Sequence of chain 1.L:
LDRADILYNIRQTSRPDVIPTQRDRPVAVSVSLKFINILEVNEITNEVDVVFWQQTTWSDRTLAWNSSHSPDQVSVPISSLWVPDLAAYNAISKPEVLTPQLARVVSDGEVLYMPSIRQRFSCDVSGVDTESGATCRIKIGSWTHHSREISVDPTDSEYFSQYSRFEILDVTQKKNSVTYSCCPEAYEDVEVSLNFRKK

The protein below binds the small molecule below.
Small molecule (SMILES): C[C@H](CCOC(=O)N(C)C)N(C)C

Sequence of chain 1.K:
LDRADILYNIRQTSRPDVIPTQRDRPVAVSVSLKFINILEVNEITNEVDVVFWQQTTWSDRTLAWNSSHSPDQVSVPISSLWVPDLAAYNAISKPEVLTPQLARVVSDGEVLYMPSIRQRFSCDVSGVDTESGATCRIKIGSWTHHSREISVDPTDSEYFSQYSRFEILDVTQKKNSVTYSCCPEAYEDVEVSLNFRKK

Binding-site contacts:
Ligand atom C2 contacts residue TRP143 of chain 1.K at 3.2 Å (hydrophobic).
Ligand atom C4 contacts residue CYS187 of chain 1.K at 4.1 Å (hydrophobic).
Ligand atom C9 contacts residue TRP143 of chain 1.K at 3.4 Å (hydrophobic).
Ligand atom C4 contacts residue TYR185 of chain 1.K at 4.0 Å (hydrophobic).
Ligand atom C12 contacts residue LEU112 of chain 1.L at 4.0 Å (hydrophobic).
Ligand atom O6 contacts residue TRP143 of chain 1.K at 3.8 Å.
Ligand atom O3 contacts residue TRP143 of chain 1.K at 2.9 Å (h-bond).
Ligand atom O6 contacts residue THR144 of chain 1.K at 3.8 Å.
Ligand atom C9 contacts residue MET114 of chain 1.L at 4.1 Å (hydrophobic).
Ligand atom C10 contacts residue TRP143 of chain 1.K at 3.3 Å (hydrophobic).
Ligand atom C7 contacts residue TYR89 of chain 1.K at 4.3 Å (hydrophobic).
Ligand atom C10 contacts residue SER142 of chain 1.K at 3.4 Å.
Ligand atom C13 contacts residue CYS188 of chain 1.K at 3.9 Å (hydrophobic).
Ligand atom C9 contacts residue THR144 of chain 1.K at 4.0 Å.
Ligand atom O6 contacts residue MET114 of chain 1.L at 3.5 Å.
Ligand atom C10 contacts residue TYR192 of chain 1.K at 3.9 Å (hydrophobic).
Ligand atom C11 contacts residue TRP143 of chain 1.K at 4.0 Å (hydrophobic).
Ligand atom C13 contacts residue TRP143 of chain 1.K at 3.6 Å (hydrophobic).
Ligand atom C11 contacts residue TYR185 of chain 1.K at 4.2 Å (hydrophobic).
Ligand atom C12 contacts residue THR144 of chain 1.K at 3.8 Å.
Ligand atom C12 contacts residue ARG104 of chain 1.L at 3.4 Å.
Ligand atom N1 contacts residue TRP143 of chain 1.K at 2.9 Å (h-bond).
Ligand atom C13 contacts residue TYR192 of chain 1.K at 3.2 Å (hydrophobic).
Ligand atom N1 contacts residue TYR192 of chain 1.K at 4.3 Å.
Ligand atom C4 contacts residue TRP143 of chain 1.K at 3.9 Å (hydrophobic).
Ligand atom C8 contacts residue TRP143 of chain 1.K at 3.7 Å (hydrophobic).
Ligand atom C4 contacts residue TYR192 of chain 1.K at 3.8 Å (hydrophobic).
Ligand atom O3 contacts residue MET114 of chain 1.L at 4.4 Å.
Ligand atom N5 contacts residue TRP143 of chain 1.K at 3.7 Å.
Ligand atom C7 contacts residue TRP143 of chain 1.K at 3.6 Å (hydrophobic).
Ligand atom N1 contacts residue TYR89 of chain 1.K at 4.1 Å.
Ligand atom C11 contacts residue TYR89 of chain 1.K at 3.7 Å (hydrophobic).
Ligand atom N5 contacts residue THR144 of chain 1.K at 4.0 Å.
Ligand atom C11 contacts residue TRP53 of chain 1.L at 3.8 Å (hydrophobic).
Ligand atom C2 contacts residue MET114 of chain 1.L at 3.8 Å (hydrophobic).
Ligand atom C10 contacts residue TYR185 of chain 1.K at 4.5 Å (hydrophobic).
Ligand atom C13 contacts residue THR144 of chain 1.K at 3.9 Å.
Ligand atom N5 contacts residue LEU112 of chain 1.L at 4.0 Å.
Ligand atom C8 contacts residue MET114 of chain 1.L at 4.1 Å (hydrophobic).
Ligand atom C10 contacts residue TYR89 of chain 1.K at 2.8 Å (hydrophobic).